Sequence of chain 1.B:
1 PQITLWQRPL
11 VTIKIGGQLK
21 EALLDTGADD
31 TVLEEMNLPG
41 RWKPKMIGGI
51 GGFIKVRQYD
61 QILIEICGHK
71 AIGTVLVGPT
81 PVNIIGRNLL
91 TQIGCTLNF

Sequence of chain 1.A:
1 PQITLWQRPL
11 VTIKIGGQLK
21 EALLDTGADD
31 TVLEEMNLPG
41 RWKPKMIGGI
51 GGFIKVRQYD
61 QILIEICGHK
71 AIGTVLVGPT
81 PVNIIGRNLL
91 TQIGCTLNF

Binding-site contacts:
Ligand atom N contacts residue GLY48 of chain 1.A at 2.9 Å (h-bond).
Ligand atom O contacts residue GLY27 of chain 1.B at 3.5 Å (h-bond).
Ligand atom CG contacts residue GLY27 of chain 1.A at 3.6 Å.
Ligand atom CG1 contacts residue ILE50 of chain 1.B at 3.5 Å (hydrophobic).
Ligand atom C contacts residue GLY48 of chain 1.A at 3.6 Å.
Ligand atom CH contacts residue ASP25 of chain 1.A at 3.4 Å.
Ligand atom CD2 contacts residue GLY49 of chain 1.A at 3.6 Å.
Ligand atom OXT contacts residue ILE47 of chain 1.B at 3.7 Å.
Ligand atom O contacts residue ALA28 of chain 1.B at 3.4 Å.
Ligand atom N contacts residue GLY27 of chain 1.B at 3.5 Å (h-bond).
Ligand atom O contacts residue ASP29 of chain 1.A at 2.8 Å (salt-bridge).
Ligand atom CB contacts residue ARG8 of chain 1.A at 3.5 Å.
Ligand atom C contacts residue GLY48 of chain 1.B at 3.6 Å.
Ligand atom O contacts residue GLY49 of chain 1.B at 3.7 Å.
Ligand atom CD2 contacts residue ARG8 of chain 1.A at 3.3 Å.
Ligand atom OH contacts residue ASP25 of chain 1.B at 3.3 Å (salt-bridge).
Ligand atom OH contacts residue ASP25 of chain 1.A at 2.0 Å (salt-bridge).
Ligand atom CA contacts residue ASP25 of chain 1.B at 3.7 Å.
Ligand atom N contacts residue GLY27 of chain 1.A at 2.9 Å (h-bond).
Ligand atom CM contacts residue GLY27 of chain 1.B at 3.3 Å.
Ligand atom O contacts residue ASP29 of chain 1.B at 3.1 Å (salt-bridge).
Ligand atom OXT contacts residue LYS45 of chain 1.B at 3.1 Å (salt-bridge).
Ligand atom OH contacts residue GLY48 of chain 1.B at 2.6 Å (h-bond).
Ligand atom N contacts residue GLY48 of chain 1.B at 3.1 Å (h-bond).
Ligand atom CA contacts residue ASP29 of chain 1.B at 3.5 Å.
Ligand atom CA contacts residue GLY48 of chain 1.B at 3.1 Å.
Ligand atom CG contacts residue ARG8 of chain 1.A at 3.7 Å.
Ligand atom OXT contacts residue ASP30 of chain 1.B at 2.4 Å (salt-bridge).
Ligand atom O contacts residue ILE47 of chain 1.A at 3.4 Å.
Ligand atom CH contacts residue ASP25 of chain 1.B at 3.3 Å.
Ligand atom CB contacts residue GLY48 of chain 1.B at 3.5 Å.
Ligand atom C contacts residue GLY27 of chain 1.A at 3.6 Å.
Ligand atom N contacts residue ASP29 of chain 1.A at 3.0 Å (salt-bridge).
Ligand atom CD1 contacts residue LEU23 of chain 1.B at 3.4 Å (hydrophobic).
Ligand atom CA contacts residue GLY48 of chain 1.A at 3.3 Å.
Ligand atom C contacts residue ASP30 of chain 1.B at 3.7 Å.
Ligand atom O contacts residue ALA28 of chain 1.A at 3.5 Å.
Ligand atom O contacts residue GLY48 of chain 1.A at 3.1 Å (h-bond).
Ligand atom O contacts residue GLY49 of chain 1.A at 3.5 Å.
Ligand atom CB contacts residue ASP25 of chain 1.B at 3.2 Å.

This protein binds this small molecule.
Small molecule (SMILES): CC(=O)N[C@H](C(=O)N[C@H](C(=O)N[C@@H](CC(C)C)[C@@H](O)CC(=O)N[C@@H](C)C(=O)N[C@@H](CC(C)C)[C@@H](O)CC(=O)O)C(C)C)C(C)C